The small molecule below binds the protein below.
Small molecule (SMILES): CC(=O)N[C@@H]1[C@@H](O)[C@H](O)[C@@H](CO)O[C@H]1O

Sequence of chain 1.D:
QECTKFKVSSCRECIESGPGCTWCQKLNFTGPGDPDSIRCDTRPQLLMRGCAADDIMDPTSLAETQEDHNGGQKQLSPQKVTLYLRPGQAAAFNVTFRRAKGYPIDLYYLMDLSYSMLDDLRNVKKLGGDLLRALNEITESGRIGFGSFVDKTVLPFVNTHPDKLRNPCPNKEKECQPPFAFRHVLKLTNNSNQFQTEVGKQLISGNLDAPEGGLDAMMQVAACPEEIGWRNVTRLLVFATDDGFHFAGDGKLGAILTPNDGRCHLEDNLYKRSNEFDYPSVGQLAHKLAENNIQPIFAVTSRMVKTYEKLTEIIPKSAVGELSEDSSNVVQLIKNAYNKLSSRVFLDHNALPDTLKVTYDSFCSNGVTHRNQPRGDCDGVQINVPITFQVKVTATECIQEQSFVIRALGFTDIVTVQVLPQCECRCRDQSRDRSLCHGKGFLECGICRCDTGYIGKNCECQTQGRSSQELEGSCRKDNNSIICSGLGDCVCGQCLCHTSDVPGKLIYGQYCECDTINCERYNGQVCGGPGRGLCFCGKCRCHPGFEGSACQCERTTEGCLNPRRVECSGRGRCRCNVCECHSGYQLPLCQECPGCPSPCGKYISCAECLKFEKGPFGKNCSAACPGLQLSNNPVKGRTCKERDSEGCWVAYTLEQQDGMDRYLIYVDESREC

Binding-site contacts:
Ligand atom C7 contacts residue ASN94 of chain 1.D at 3.2 Å.
Ligand atom C8 contacts residue ASN94 of chain 1.D at 3.8 Å.
Ligand atom C5 contacts residue ASN94 of chain 1.D at 3.6 Å.
Ligand atom O5 contacts residue THR388 of chain 1.D at 4.1 Å.
Ligand atom N2 contacts residue ASN94 of chain 1.D at 2.7 Å (h-bond).
Ligand atom C8 contacts residue ALA92 of chain 1.D at 3.8 Å (hydrophobic).
Ligand atom C2 contacts residue ASN94 of chain 1.D at 2.2 Å.
Ligand atom C4 contacts residue ASN94 of chain 1.D at 4.0 Å.
Ligand atom C1 contacts residue ASN94 of chain 1.D at 1.4 Å.
Ligand atom C3 contacts residue ASN94 of chain 1.D at 3.6 Å.
Ligand atom O5 contacts residue ASN94 of chain 1.D at 2.4 Å (h-bond).
Ligand atom O7 contacts residue ASN94 of chain 1.D at 3.4 Å (h-bond).
Ligand atom C8 contacts residue PHE93 of chain 1.D at 4.3 Å (hydrophobic).